Binding-site contacts:
Ligand atom C8 contacts residue ASN48 of chain 1.A at 4.3 Å.
Ligand atom C5 contacts residue TYR15 of chain 1.A at 4.1 Å (hydrophobic).
Ligand atom C6 contacts residue TYR15 of chain 1.A at 3.5 Å (hydrophobic).
Ligand atom C6 contacts residue ALA74 of chain 1.D at 3.9 Å (hydrophobic).
Ligand atom N2 contacts residue ASN48 of chain 1.A at 2.8 Å (h-bond).
Ligand atom C1 contacts residue ASN48 of chain 1.A at 1.4 Å.
Ligand atom C1 contacts residue PHE29 of chain 1.D at 4.4 Å (hydrophobic).
Ligand atom C3 contacts residue ASN48 of chain 1.A at 3.8 Å.
Ligand atom O4 contacts residue ALA74 of chain 1.D at 4.4 Å.
Ligand atom C4 contacts residue ASN48 of chain 1.A at 4.2 Å.
Ligand atom O6 contacts residue LYS75 of chain 1.D at 4.4 Å.
Ligand atom N2 contacts residue SER27 of chain 1.D at 4.0 Å.
Ligand atom C1 contacts residue TYR15 of chain 1.A at 4.3 Å (hydrophobic).
Ligand atom C6 contacts residue ASN73 of chain 1.D at 3.7 Å.
Ligand atom C7 contacts residue ASN48 of chain 1.A at 3.1 Å.
Ligand atom C5 contacts residue ASN48 of chain 1.A at 3.7 Å.
Ligand atom O6 contacts residue TYR15 of chain 1.A at 4.5 Å.
Ligand atom O7 contacts residue ASN48 of chain 1.A at 3.0 Å (h-bond).
Ligand atom O5 contacts residue ASN48 of chain 1.A at 2.4 Å (h-bond).
Ligand atom C2 contacts residue ASN48 of chain 1.A at 2.4 Å.
Ligand atom O6 contacts residue ALA74 of chain 1.D at 2.7 Å (h-bond).
Ligand atom O3 contacts residue ASN76 of chain 1.D at 3.5 Å (h-bond).
Ligand atom O5 contacts residue TYR15 of chain 1.A at 3.4 Å.
Ligand atom O4 contacts residue ASN76 of chain 1.D at 3.5 Å.
Ligand atom O6 contacts residue ASN73 of chain 1.D at 4.0 Å.
Ligand atom O3 contacts residue SER27 of chain 1.D at 4.0 Å.
Ligand atom C3 contacts residue SER27 of chain 1.D at 4.3 Å.

Sequence of chain 1.A:
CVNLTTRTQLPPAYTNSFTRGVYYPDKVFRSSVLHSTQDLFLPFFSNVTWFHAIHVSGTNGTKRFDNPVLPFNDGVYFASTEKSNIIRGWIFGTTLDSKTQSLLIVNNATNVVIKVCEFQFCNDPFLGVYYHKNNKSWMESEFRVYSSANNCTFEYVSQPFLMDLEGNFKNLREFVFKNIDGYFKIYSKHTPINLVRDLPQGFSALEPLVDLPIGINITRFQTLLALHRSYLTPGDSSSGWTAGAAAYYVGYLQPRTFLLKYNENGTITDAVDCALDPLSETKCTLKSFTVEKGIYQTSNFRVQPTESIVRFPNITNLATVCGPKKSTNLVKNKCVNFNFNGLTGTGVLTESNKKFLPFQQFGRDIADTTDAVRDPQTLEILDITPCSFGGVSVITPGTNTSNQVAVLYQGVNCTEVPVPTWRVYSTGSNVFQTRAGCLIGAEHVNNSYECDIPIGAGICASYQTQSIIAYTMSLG

A small-molecule ligand and the protein it binds are described below.
Small molecule (SMILES): CC(=O)N[C@@H]1[C@@H](O)[C@H](O)[C@@H](CO)O[C@H]1O

Sequence of chain 1.D:
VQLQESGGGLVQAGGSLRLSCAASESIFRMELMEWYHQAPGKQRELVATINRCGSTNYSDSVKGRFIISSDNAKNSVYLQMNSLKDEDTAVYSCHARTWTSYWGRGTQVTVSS